Binding-site contacts:
Ligand atom C4 contacts residue TRP341 of chain 1.A at 3.7 Å (hydrophobic).
Ligand atom O1 contacts residue LYS16 of chain 1.A at 3.2 Å (salt-bridge).
Ligand atom C1 contacts residue TRP231 of chain 1.A at 3.8 Å (hydrophobic).
Ligand atom O3 contacts residue TRP63 of chain 1.A at 3.5 Å (h-bond).
Ligand atom C3 contacts residue TRP63 of chain 1.A at 3.7 Å (hydrophobic).
Ligand atom O6 contacts residue ARG345 of chain 1.A at 3.6 Å (salt-bridge).
Ligand atom O3 contacts residue ALA64 of chain 1.A at 3.3 Å.
Ligand atom O6 contacts residue PHE157 of chain 1.A at 3.8 Å.
Ligand atom O6 contacts residue TYR156 of chain 1.A at 3.4 Å.
Ligand atom C1 contacts residue ASP15 of chain 1.A at 3.5 Å.
Ligand atom C3 contacts residue ASP66 of chain 1.A at 3.5 Å.
Ligand atom O1 contacts residue ASP15 of chain 1.A at 2.9 Å (salt-bridge).
Ligand atom O6 contacts residue PRO155 of chain 1.A at 3.4 Å.
Ligand atom O1 contacts residue ASN13 of chain 1.A at 3.5 Å (h-bond).
Ligand atom O3 contacts residue TRP341 of chain 1.A at 3.7 Å.
Ligand atom C4 contacts residue TYR156 of chain 1.A at 3.9 Å (hydrophobic).
Ligand atom C1 contacts residue TYR156 of chain 1.A at 3.6 Å (hydrophobic).
Ligand atom C6 contacts residue ARG345 of chain 1.A at 3.6 Å.
Ligand atom C2 contacts residue GLU112 of chain 1.A at 3.4 Å.
Ligand atom O2 contacts residue ALA64 of chain 1.A at 3.4 Å.
Ligand atom C6 contacts residue TYR156 of chain 1.A at 3.7 Å (hydrophobic).
Ligand atom O2 contacts residue TRP63 of chain 1.A at 3.4 Å (h-bond).
Ligand atom C6 contacts residue TRP341 of chain 1.A at 3.8 Å (hydrophobic).
Ligand atom C2 contacts residue LYS16 of chain 1.A at 3.8 Å.
Ligand atom O3 contacts residue ARG67 of chain 1.A at 2.9 Å (salt-bridge).
Ligand atom O3 contacts residue GLU112 of chain 1.A at 3.7 Å.
Ligand atom O2 contacts residue GLU112 of chain 1.A at 2.9 Å (salt-bridge).
Ligand atom C1 contacts residue LYS16 of chain 1.A at 3.6 Å.
Ligand atom O3 contacts residue ASP66 of chain 1.A at 2.6 Å (salt-bridge).
Ligand atom O2 contacts residue LYS16 of chain 1.A at 2.8 Å (salt-bridge).
Ligand atom C6 contacts residue PRO155 of chain 1.A at 3.9 Å (hydrophobic).
Ligand atom O6 contacts residue GLU154 of chain 1.A at 2.3 Å (salt-bridge).
Ligand atom O4 contacts residue ARG345 of chain 1.A at 3.9 Å.
Ligand atom C2 contacts residue ASP66 of chain 1.A at 3.4 Å.
Ligand atom O4 contacts residue ARG67 of chain 1.A at 3.1 Å (salt-bridge).
Ligand atom O2 contacts residue ASP66 of chain 1.A at 2.6 Å (salt-bridge).
Ligand atom C5 contacts residue GLU154 of chain 1.A at 3.9 Å.
Ligand atom O5 contacts residue TYR156 of chain 1.A at 3.4 Å.
Ligand atom O2 contacts residue MET331 of chain 1.A at 3.9 Å.
Ligand atom C6 contacts residue GLU154 of chain 1.A at 3.2 Å.

The small molecule below binds the protein below.
Small molecule (SMILES): OC[C@H]1O[C@H](O[C@H]2[C@H](O)[C@@H](O)[C@@H](O)O[C@@H]2CO)[C@H](O)[C@@H](O)[C@@H]1O

Sequence of chain 1.A:
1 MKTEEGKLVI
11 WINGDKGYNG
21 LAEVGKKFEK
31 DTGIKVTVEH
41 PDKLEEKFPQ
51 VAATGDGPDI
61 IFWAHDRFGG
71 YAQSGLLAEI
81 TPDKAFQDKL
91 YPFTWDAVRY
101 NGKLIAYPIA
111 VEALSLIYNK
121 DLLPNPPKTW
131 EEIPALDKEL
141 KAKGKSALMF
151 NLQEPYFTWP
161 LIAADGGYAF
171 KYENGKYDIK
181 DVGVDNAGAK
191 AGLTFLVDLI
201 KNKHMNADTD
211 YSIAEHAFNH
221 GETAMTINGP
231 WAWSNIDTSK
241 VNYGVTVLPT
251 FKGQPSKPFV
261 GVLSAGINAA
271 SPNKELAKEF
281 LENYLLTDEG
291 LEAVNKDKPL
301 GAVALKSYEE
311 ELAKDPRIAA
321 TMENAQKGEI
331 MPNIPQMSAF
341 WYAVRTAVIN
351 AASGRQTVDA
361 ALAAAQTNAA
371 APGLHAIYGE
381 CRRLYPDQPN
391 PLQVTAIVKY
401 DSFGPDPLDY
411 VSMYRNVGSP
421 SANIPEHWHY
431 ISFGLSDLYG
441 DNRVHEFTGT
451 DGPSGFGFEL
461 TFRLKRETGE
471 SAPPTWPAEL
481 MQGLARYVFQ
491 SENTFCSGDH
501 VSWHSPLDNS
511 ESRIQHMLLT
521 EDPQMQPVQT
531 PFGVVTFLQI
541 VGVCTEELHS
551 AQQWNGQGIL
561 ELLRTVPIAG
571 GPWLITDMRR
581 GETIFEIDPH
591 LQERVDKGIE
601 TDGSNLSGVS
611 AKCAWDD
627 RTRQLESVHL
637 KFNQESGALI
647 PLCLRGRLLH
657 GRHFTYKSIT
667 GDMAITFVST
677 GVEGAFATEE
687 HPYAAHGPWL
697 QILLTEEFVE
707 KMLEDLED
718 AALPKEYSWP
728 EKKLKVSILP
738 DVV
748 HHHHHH